Binding-site contacts:
Ligand atom O contacts residue LYS15 of chain 1.C at 3.9 Å.
Ligand atom C1' contacts residue ALA108 of chain 1.C at 4.0 Å (hydrophobic).
Ligand atom O4 contacts residue LEU17 of chain 1.A at 3.0 Å.
Ligand atom I3' contacts residue THR119 of chain 1.C at 3.6 Å.
Ligand atom O4' contacts residue LEU110 of chain 1.C at 3.9 Å.
Ligand atom C6 contacts residue LYS15 of chain 1.C at 3.9 Å.
Ligand atom C1' contacts residue LEU17 of chain 1.A at 3.4 Å (hydrophobic).
Ligand atom C2 contacts residue LYS15 of chain 1.C at 3.4 Å.
Ligand atom C3 contacts residue LYS15 of chain 1.C at 3.9 Å.
Ligand atom I3 contacts residue LEU17 of chain 1.C at 3.2 Å.
Ligand atom C1 contacts residue LYS15 of chain 1.A at 4.0 Å.
Ligand atom C7 contacts residue LYS15 of chain 1.C at 4.0 Å.
Ligand atom C6 contacts residue LYS15 of chain 1.A at 3.4 Å.
Ligand atom C1' contacts residue THR119 of chain 1.C at 4.0 Å.
Ligand atom C6' contacts residue LEU17 of chain 1.A at 3.4 Å (hydrophobic).
Ligand atom I5' contacts residue LEU110 of chain 1.A at 3.2 Å.
Ligand atom I5 contacts residue VAL121 of chain 1.C at 3.5 Å.
Ligand atom OXT contacts residue GLU54 of chain 1.C at 3.1 Å (salt-bridge).
Ligand atom O4 contacts residue THR119 of chain 1.C at 4.0 Å.
Ligand atom I3' contacts residue SER117 of chain 1.C at 3.3 Å.
Ligand atom I3' contacts residue LEU110 of chain 1.C at 3.8 Å.
Ligand atom C3' contacts residue THR119 of chain 1.C at 3.7 Å.
Ligand atom C5 contacts residue LEU17 of chain 1.A at 4.1 Å (hydrophobic).
Ligand atom I3 contacts residue ALA108 of chain 1.A at 3.8 Å.
Ligand atom I5' contacts residue SER117 of chain 1.A at 3.6 Å.
Ligand atom C contacts residue LYS15 of chain 1.C at 3.2 Å.
Ligand atom C2' contacts residue ALA108 of chain 1.C at 3.3 Å (hydrophobic).
Ligand atom I5' contacts residue ALA109 of chain 1.A at 3.1 Å.
Ligand atom C1 contacts residue LYS15 of chain 1.C at 3.5 Å.
Ligand atom I5' contacts residue ALA108 of chain 1.A at 3.1 Å.
Ligand atom O4 contacts residue ALA108 of chain 1.C at 3.7 Å.
Ligand atom I5 contacts residue LEU17 of chain 1.A at 3.6 Å.
Ligand atom C2' contacts residue THR119 of chain 1.C at 3.6 Å.
Ligand atom C5 contacts residue LYS15 of chain 1.A at 3.8 Å.
Ligand atom N contacts residue LYS15 of chain 1.C at 4.0 Å.
Ligand atom OXT contacts residue LYS15 of chain 1.C at 2.8 Å.
Ligand atom CA contacts residue LYS15 of chain 1.C at 3.2 Å.
Ligand atom I5' contacts residue THR119 of chain 1.A at 4.1 Å.
Ligand atom C4 contacts residue LEU17 of chain 1.A at 3.8 Å (hydrophobic).
Ligand atom C contacts residue GLU54 of chain 1.C at 4.1 Å.

Sequence of chain 1.A:
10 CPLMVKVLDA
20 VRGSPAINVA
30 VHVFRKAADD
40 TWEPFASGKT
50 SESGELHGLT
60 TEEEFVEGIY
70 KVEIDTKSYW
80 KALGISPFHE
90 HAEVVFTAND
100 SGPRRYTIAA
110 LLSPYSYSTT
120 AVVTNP

A protein and the small-molecule ligand that binds it are described below.
Small molecule (SMILES): N[C@@H](Cc1cc(I)c(Oc2cc(I)c(O)c(I)c2)c(I)c1)C(=O)O

Sequence of chain 1.C:
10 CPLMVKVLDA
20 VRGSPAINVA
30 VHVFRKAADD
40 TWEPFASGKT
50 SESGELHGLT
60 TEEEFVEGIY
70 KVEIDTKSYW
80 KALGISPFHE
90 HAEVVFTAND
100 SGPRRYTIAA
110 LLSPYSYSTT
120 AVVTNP